Sequence of chain 1.A:
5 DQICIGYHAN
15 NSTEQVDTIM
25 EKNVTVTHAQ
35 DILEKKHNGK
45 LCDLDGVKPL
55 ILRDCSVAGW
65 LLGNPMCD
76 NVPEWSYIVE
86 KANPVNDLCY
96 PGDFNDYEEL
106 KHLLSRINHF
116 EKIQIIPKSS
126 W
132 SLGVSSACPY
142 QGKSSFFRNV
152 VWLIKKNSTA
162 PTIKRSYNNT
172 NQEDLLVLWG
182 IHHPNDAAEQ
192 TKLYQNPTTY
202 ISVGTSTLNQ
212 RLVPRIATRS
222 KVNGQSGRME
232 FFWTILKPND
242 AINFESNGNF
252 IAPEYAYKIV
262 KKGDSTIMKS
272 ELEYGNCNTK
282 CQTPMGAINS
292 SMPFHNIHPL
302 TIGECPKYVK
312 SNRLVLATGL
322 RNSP

Binding-site contacts:
Ligand atom O6 contacts residue ASN27 of chain 1.A at 4.3 Å.
Ligand atom C2 contacts residue ASN27 of chain 1.A at 2.4 Å.
Ligand atom C1 contacts residue ASN27 of chain 1.A at 1.4 Å.
Ligand atom O5 contacts residue GLN19 of chain 1.A at 4.0 Å.
Ligand atom C5 contacts residue ASN27 of chain 1.A at 3.7 Å.
Ligand atom O5 contacts residue ASN27 of chain 1.A at 2.4 Å (h-bond).
Ligand atom C4 contacts residue ASN27 of chain 1.A at 4.2 Å.
Ligand atom C3 contacts residue ASN27 of chain 1.A at 3.8 Å.
Ligand atom N2 contacts residue ASN27 of chain 1.A at 2.7 Å (h-bond).
Ligand atom O6 contacts residue GLN19 of chain 1.A at 3.4 Å (h-bond).
Ligand atom C7 contacts residue ASN27 of chain 1.A at 3.3 Å.
Ligand atom C6 contacts residue GLN19 of chain 1.A at 4.4 Å.
Ligand atom C8 contacts residue ASN27 of chain 1.A at 4.4 Å.
Ligand atom O7 contacts residue ASN27 of chain 1.A at 3.6 Å (h-bond).

This small molecule binds to this protein.
Small molecule (SMILES): CC(=O)N[C@@H]1[C@@H](O)[C@H](O)[C@@H](CO)O[C@H]1O